Sequence of chain 1.B:
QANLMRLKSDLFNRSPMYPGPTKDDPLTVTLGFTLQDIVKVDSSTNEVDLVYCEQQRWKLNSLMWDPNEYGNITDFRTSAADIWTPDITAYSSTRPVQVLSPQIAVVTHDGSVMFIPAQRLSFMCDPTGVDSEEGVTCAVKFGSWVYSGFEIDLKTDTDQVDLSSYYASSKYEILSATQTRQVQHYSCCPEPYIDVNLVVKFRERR

Sequence of chain 1.A:
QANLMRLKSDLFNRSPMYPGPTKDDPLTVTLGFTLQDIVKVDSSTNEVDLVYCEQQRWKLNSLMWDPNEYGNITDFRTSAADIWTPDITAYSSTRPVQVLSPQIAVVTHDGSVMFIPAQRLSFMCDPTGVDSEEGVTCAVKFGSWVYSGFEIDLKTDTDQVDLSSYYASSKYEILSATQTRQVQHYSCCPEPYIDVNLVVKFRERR

Binding-site contacts:
Ligand atom SD contacts residue TRP145 of chain 1.A at 4.2 Å.
Ligand atom N1 contacts residue TRP145 of chain 1.A at 4.3 Å.
Ligand atom SD contacts residue GLN36 of chain 1.B at 4.2 Å.
Ligand atom C4 contacts residue TRP145 of chain 1.A at 3.9 Å (hydrophobic).
Ligand atom C1 contacts residue CYS53 of chain 1.B at 3.8 Å (hydrophobic).
Ligand atom C3 contacts residue TRP145 of chain 1.A at 3.7 Å (hydrophobic).
Ligand atom SD contacts residue CYS53 of chain 1.B at 2.1 Å (h-bond).
Ligand atom C4 contacts residue TYR91 of chain 1.A at 3.9 Å (hydrophobic).

A protein and the small-molecule ligand that binds it are described below.
Small molecule (SMILES): C[N+](C)(C)CCS